Binding-site contacts:
Ligand atom O2P contacts residue ARG32 of chain 1.A at 2.8 Å (salt-bridge).
Ligand atom O3P contacts residue ARG32 of chain 1.A at 2.8 Å (salt-bridge).
Ligand atom P contacts residue GLU35 of chain 1.A at 3.8 Å.
Ligand atom OXT contacts residue THR72 of chain 1.A at 3.1 Å.
Ligand atom O3P contacts residue GLU35 of chain 1.A at 2.6 Å (salt-bridge).
Ligand atom OH contacts residue THR36 of chain 1.A at 3.5 Å (h-bond).
Ligand atom CE2 contacts residue THR36 of chain 1.A at 3.6 Å.
Ligand atom CE contacts residue GLY93 of chain 1.A at 3.6 Å.
Ligand atom O3P contacts residue SER34 of chain 1.A at 3.4 Å.
Ligand atom CG2 contacts residue HIS58 of chain 1.A at 3.8 Å.
Ligand atom CD1 contacts residue LYS60 of chain 1.A at 3.7 Å.
Ligand atom CB contacts residue TYR59 of chain 1.A at 3.7 Å (hydrophobic).
Ligand atom P contacts residue THR36 of chain 1.A at 3.7 Å.
Ligand atom CA contacts residue HIS58 of chain 1.A at 3.2 Å.
Ligand atom N contacts residue ARG12 of chain 1.A at 2.9 Å (salt-bridge).
Ligand atom CG contacts residue ARG12 of chain 1.A at 3.5 Å.
Ligand atom OXT contacts residue SER73 of chain 1.A at 3.2 Å (h-bond).
Ligand atom CD1 contacts residue ARG12 of chain 1.A at 3.7 Å.
Ligand atom OH contacts residue SER34 of chain 1.A at 3.0 Å (h-bond).
Ligand atom CG2 contacts residue TYR59 of chain 1.A at 3.7 Å (hydrophobic).
Ligand atom CE2 contacts residue ARG12 of chain 1.A at 3.3 Å.
Ligand atom CE1 contacts residue CYS42 of chain 1.A at 3.7 Å (hydrophobic).
Ligand atom CZ contacts residue LYS60 of chain 1.A at 3.8 Å.
Ligand atom O2P contacts residue ARG12 of chain 1.A at 2.7 Å (salt-bridge).
Ligand atom P contacts residue ARG32 of chain 1.A at 3.8 Å.
Ligand atom OXT contacts residue ILE71 of chain 1.A at 3.7 Å.
Ligand atom C contacts residue HIS58 of chain 1.A at 3.5 Å.
Ligand atom CD2 contacts residue LYS60 of chain 1.A at 3.8 Å.
Ligand atom CE2 contacts residue LYS60 of chain 1.A at 3.7 Å.
Ligand atom CZ contacts residue ARG12 of chain 1.A at 3.5 Å.
Ligand atom C contacts residue SER73 of chain 1.A at 3.7 Å.
Ligand atom CE contacts residue THR72 of chain 1.A at 3.6 Å.
Ligand atom CB contacts residue ILE71 of chain 1.A at 3.6 Å (hydrophobic).
Ligand atom O1P contacts residue THR36 of chain 1.A at 2.8 Å (h-bond).
Ligand atom N contacts residue HIS58 of chain 1.A at 2.9 Å (h-bond).
Ligand atom CE1 contacts residue ARG12 of chain 1.A at 3.7 Å.
Ligand atom CB contacts residue HIS58 of chain 1.A at 3.8 Å.
Ligand atom CD2 contacts residue ARG12 of chain 1.A at 3.3 Å.
Ligand atom O1P contacts residue GLU35 of chain 1.A at 3.8 Å.
Ligand atom O contacts residue SER73 of chain 1.A at 2.7 Å (h-bond).

A protein and the small-molecule ligand that binds it are described below.
Small molecule (SMILES): CSCC[C@H](NC(=O)[C@@H]1CCCN1C(=O)[C@@H](NC(=O)[C@@H](N)Cc1ccc(OP(=O)(O)O)cc1)C(C)C)C(=O)N[C@@H](CC(C)C)C(=O)O

Sequence of chain 1.A:
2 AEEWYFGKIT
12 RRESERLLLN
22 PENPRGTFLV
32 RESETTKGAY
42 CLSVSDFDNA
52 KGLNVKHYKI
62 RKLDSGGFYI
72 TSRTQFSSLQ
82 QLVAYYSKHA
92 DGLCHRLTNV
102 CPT